A small-molecule ligand and the protein it binds are described below.
Small molecule (SMILES): CC(=O)N[C@@H]1[C@@H](O)[C@H](O)[C@@H](CO)O[C@H]1O

Binding-site contacts:
Ligand atom O3 contacts residue GLN89 of chain 1.B at 3.0 Å (h-bond).
Ligand atom O7 contacts residue GLN89 of chain 1.B at 3.6 Å (h-bond).
Ligand atom C2 contacts residue ASN77 of chain 1.B at 2.3 Å.
Ligand atom O5 contacts residue LEU84 of chain 1.B at 4.1 Å.
Ligand atom O3 contacts residue VAL87 of chain 1.B at 4.3 Å.
Ligand atom C1 contacts residue ASN80 of chain 1.B at 3.6 Å.
Ligand atom C7 contacts residue ASN77 of chain 1.B at 3.3 Å.
Ligand atom O7 contacts residue ASN77 of chain 1.B at 3.3 Å (h-bond).
Ligand atom O5 contacts residue ASN77 of chain 1.B at 2.3 Å (h-bond).
Ligand atom O7 contacts residue LEU85 of chain 1.B at 4.4 Å.
Ligand atom C7 contacts residue GLN89 of chain 1.B at 3.3 Å.
Ligand atom C8 contacts residue ASN77 of chain 1.B at 4.5 Å.
Ligand atom C7 contacts residue ALA86 of chain 1.B at 4.0 Å (hydrophobic).
Ligand atom C3 contacts residue GLN89 of chain 1.B at 4.1 Å.
Ligand atom N2 contacts residue ASN77 of chain 1.B at 2.8 Å (h-bond).
Ligand atom C6 contacts residue ASN80 of chain 1.B at 4.2 Å.
Ligand atom C1 contacts residue ASN77 of chain 1.B at 1.4 Å.
Ligand atom C3 contacts residue ASN77 of chain 1.B at 3.7 Å.
Ligand atom C8 contacts residue VAL87 of chain 1.B at 4.3 Å (hydrophobic).
Ligand atom C5 contacts residue ASN80 of chain 1.B at 3.8 Å.
Ligand atom O7 contacts residue VAL87 of chain 1.B at 2.9 Å (h-bond).
Ligand atom C2 contacts residue GLN89 of chain 1.B at 4.2 Å.
Ligand atom C4 contacts residue ASN77 of chain 1.B at 4.1 Å.
Ligand atom C8 contacts residue ALA86 of chain 1.B at 3.8 Å (hydrophobic).
Ligand atom O6 contacts residue LEU84 of chain 1.B at 3.9 Å.
Ligand atom O7 contacts residue ALA86 of chain 1.B at 3.2 Å.
Ligand atom O5 contacts residue ASN80 of chain 1.B at 3.3 Å (h-bond).
Ligand atom C8 contacts residue GLN89 of chain 1.B at 3.6 Å.
Ligand atom C5 contacts residue ASN77 of chain 1.B at 3.6 Å.
Ligand atom C7 contacts residue VAL87 of chain 1.B at 3.9 Å (hydrophobic).
Ligand atom N2 contacts residue GLN89 of chain 1.B at 3.6 Å.

Sequence of chain 1.B:
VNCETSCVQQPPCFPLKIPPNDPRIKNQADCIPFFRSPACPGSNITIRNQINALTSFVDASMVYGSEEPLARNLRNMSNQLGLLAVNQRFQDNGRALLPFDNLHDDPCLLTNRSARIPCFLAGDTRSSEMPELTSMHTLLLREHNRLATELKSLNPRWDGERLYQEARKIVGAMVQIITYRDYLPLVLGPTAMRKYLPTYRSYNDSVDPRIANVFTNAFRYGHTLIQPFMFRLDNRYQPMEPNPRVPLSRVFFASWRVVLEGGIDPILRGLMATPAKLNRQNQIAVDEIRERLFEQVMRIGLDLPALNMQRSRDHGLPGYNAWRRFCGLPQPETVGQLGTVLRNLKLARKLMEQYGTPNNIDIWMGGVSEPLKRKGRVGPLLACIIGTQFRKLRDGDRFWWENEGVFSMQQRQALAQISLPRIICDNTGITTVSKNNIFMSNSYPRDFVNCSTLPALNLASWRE